This small molecule binds to this protein.
Small molecule (SMILES): CC(=O)N[C@H]1[C@H](O[C@H]2[C@H](O)[C@@H](NC(C)=O)CO[C@@H]2CO)O[C@H](CO)[C@@H](O[C@H]2O[C@H](CO)[C@@H](O)[C@H](O)[C@@H]2O)[C@@H]1O

Binding-site contacts:
Ligand atom C8 contacts residue PHE401 of chain 1.B at 2.5 Å (hydrophobic).
Ligand atom C7 contacts residue ASN396 of chain 1.B at 3.7 Å.
Ligand atom O5 contacts residue ASN396 of chain 1.B at 2.4 Å (h-bond).
Ligand atom N2 contacts residue PHE401 of chain 1.B at 3.1 Å.
Ligand atom C3 contacts residue ASN396 of chain 1.B at 4.0 Å.
Ligand atom C1 contacts residue PHE401 of chain 1.B at 4.0 Å (hydrophobic).
Ligand atom C2 contacts residue ASN396 of chain 1.B at 2.7 Å.
Ligand atom C5 contacts residue ASN396 of chain 1.B at 3.7 Å.
Ligand atom C2 contacts residue PHE401 of chain 1.B at 3.9 Å (hydrophobic).
Ligand atom O7 contacts residue PHE401 of chain 1.B at 2.3 Å.
Ligand atom C4 contacts residue ASN396 of chain 1.B at 4.4 Å.
Ligand atom C8 contacts residue PRO410 of chain 1.B at 3.8 Å (hydrophobic).
Ligand atom C7 contacts residue PHE401 of chain 1.B at 2.3 Å (hydrophobic).
Ligand atom N2 contacts residue ASN396 of chain 1.B at 3.1 Å (h-bond).
Ligand atom C1 contacts residue ASN396 of chain 1.B at 1.6 Å.
Ligand atom O7 contacts residue ASN396 of chain 1.B at 4.0 Å.

Sequence of chain 1.B:
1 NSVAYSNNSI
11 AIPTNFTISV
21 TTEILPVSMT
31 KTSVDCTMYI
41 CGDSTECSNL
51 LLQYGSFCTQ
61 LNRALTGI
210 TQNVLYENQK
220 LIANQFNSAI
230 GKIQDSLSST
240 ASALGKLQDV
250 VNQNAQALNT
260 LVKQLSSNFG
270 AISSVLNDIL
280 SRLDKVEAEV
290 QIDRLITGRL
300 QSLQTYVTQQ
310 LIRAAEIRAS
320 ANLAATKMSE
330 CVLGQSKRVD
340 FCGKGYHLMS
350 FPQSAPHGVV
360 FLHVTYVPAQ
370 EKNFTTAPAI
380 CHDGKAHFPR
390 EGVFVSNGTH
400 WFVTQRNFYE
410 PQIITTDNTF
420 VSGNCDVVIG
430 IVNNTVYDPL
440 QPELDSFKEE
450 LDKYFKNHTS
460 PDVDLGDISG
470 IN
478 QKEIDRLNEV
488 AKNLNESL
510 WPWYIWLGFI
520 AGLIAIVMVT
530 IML